Sequence of chain 47.C:
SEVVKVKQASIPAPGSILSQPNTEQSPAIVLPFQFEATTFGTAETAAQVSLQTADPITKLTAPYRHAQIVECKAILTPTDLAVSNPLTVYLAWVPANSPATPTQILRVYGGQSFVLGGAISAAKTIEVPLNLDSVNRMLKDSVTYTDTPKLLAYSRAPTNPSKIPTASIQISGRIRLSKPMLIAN

The small molecule below binds the protein below.
Small molecule (SMILES): Nc1ccn([C@@H]2O[C@H](CO[P](=O)(O)O[C@H]3[C@@H](O)[C@H](n4ccc(N)nc4=O)O[C@@H]3CO[P](=O)(O)O[C@H]3[C@@H](O)[C@H](n4ccc(N)nc4=O)O[C@@H]3CO)[C@@H](O)[C@H]2O)c(=O)n1

Binding-site contacts:
Ligand atom OP1 contacts residue ASN134 of chain 47.C at 4.2 Å.
Ligand atom O2' contacts residue LEU135 of chain 47.C at 4.3 Å.
Ligand atom O3' contacts residue ASN134 of chain 47.C at 4.2 Å.
Ligand atom O2' contacts residue GLU74 of chain 47.C at 3.2 Å.
Ligand atom C2' contacts residue GLU74 of chain 47.C at 4.1 Å.
Ligand atom O2' contacts residue ASN134 of chain 47.C at 3.2 Å (h-bond).
Ligand atom OP1 contacts residue LYS10 of chain 47.C at 4.3 Å.
Ligand atom OP2 contacts residue LYS8 of chain 47.C at 2.9 Å (salt-bridge).
Ligand atom OP1 contacts residue PRO132 of chain 47.C at 3.6 Å.
Ligand atom P contacts residue LYS8 of chain 47.C at 3.0 Å.
Ligand atom O4' contacts residue GLU74 of chain 47.C at 3.7 Å.
Ligand atom OP2 contacts residue LYS10 of chain 47.C at 2.9 Å.
Ligand atom C1' contacts residue GLU74 of chain 47.C at 3.8 Å.
Ligand atom O5' contacts residue LYS8 of chain 47.C at 4.5 Å.
Ligand atom C4' contacts residue GLU74 of chain 47.C at 3.9 Å.
Ligand atom C2' contacts residue ASN134 of chain 47.C at 4.3 Å.
Ligand atom P contacts residue LYS10 of chain 47.C at 4.0 Å.
Ligand atom OP1 contacts residue LYS8 of chain 47.C at 2.6 Å (salt-bridge).
Ligand atom O3' contacts residue LYS8 of chain 47.C at 3.8 Å.